Sequence of chain 1.A:
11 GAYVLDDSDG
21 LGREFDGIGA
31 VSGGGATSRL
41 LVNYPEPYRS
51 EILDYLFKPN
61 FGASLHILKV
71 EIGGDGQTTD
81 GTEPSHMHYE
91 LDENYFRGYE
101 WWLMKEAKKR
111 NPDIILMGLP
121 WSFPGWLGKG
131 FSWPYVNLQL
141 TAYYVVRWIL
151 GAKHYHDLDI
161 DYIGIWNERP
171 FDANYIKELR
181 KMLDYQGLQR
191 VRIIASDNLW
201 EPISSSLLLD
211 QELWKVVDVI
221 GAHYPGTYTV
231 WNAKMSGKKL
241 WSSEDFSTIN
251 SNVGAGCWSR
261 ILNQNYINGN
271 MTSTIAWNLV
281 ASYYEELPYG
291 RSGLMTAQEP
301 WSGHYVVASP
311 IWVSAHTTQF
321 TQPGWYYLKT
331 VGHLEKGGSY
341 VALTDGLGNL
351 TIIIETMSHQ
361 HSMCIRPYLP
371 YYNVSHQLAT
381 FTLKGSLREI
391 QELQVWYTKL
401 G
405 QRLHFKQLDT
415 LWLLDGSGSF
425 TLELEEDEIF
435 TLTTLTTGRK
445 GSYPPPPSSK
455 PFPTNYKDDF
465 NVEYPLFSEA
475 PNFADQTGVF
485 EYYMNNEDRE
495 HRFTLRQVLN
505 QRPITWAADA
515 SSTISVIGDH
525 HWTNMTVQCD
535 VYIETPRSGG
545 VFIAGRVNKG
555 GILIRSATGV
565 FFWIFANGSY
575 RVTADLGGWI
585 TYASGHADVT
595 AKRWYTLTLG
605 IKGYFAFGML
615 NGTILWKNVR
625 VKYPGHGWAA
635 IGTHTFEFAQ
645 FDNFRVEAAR

A small-molecule ligand and the protein it binds are described below.
Small molecule (SMILES): CC(=O)N[C@H]1[C@H](O[C@H]2[C@H](O)[C@@H](NC(C)=O)CO[C@@H]2CO)O[C@H](CO)[C@@H](O)[C@@H]1O

Binding-site contacts:
Ligand atom C8 contacts residue ARG654 of chain 1.A at 3.3 Å.
Ligand atom O5 contacts residue ASN528 of chain 1.A at 2.4 Å (h-bond).
Ligand atom C5 contacts residue GLY607 of chain 1.A at 4.0 Å.
Ligand atom C6 contacts residue GLY607 of chain 1.A at 3.8 Å.
Ligand atom O5 contacts residue LYS606 of chain 1.A at 3.5 Å.
Ligand atom N2 contacts residue ASN528 of chain 1.A at 2.9 Å (h-bond).
Ligand atom C7 contacts residue ASN528 of chain 1.A at 3.2 Å.
Ligand atom C4 contacts residue TYR627 of chain 1.A at 4.1 Å (hydrophobic).
Ligand atom C5 contacts residue ASN528 of chain 1.A at 3.6 Å.
Ligand atom C1 contacts residue GLY607 of chain 1.A at 4.3 Å.
Ligand atom C1 contacts residue TYR627 of chain 1.A at 4.0 Å (hydrophobic).
Ligand atom C1 contacts residue LYS606 of chain 1.A at 4.5 Å.
Ligand atom O5 contacts residue GLY607 of chain 1.A at 3.7 Å.
Ligand atom C8 contacts residue THR527 of chain 1.A at 4.5 Å.
Ligand atom C8 contacts residue ASN528 of chain 1.A at 4.4 Å.
Ligand atom C7 contacts residue ALA653 of chain 1.A at 4.4 Å (hydrophobic).
Ligand atom N2 contacts residue TYR627 of chain 1.A at 4.3 Å.
Ligand atom C2 contacts residue ASN528 of chain 1.A at 2.5 Å.
Ligand atom O3 contacts residue TYR627 of chain 1.A at 4.5 Å.
Ligand atom C2 contacts residue TYR627 of chain 1.A at 4.2 Å (hydrophobic).
Ligand atom O4 contacts residue TYR627 of chain 1.A at 4.1 Å.
Ligand atom O6 contacts residue LYS606 of chain 1.A at 4.0 Å.
Ligand atom C6 contacts residue LYS606 of chain 1.A at 3.9 Å.
Ligand atom C1 contacts residue ASN528 of chain 1.A at 1.4 Å.
Ligand atom C3 contacts residue ASN528 of chain 1.A at 3.8 Å.
Ligand atom O7 contacts residue ALA653 of chain 1.A at 3.8 Å.
Ligand atom C5 contacts residue TYR627 of chain 1.A at 3.9 Å (hydrophobic).
Ligand atom C8 contacts residue ALA653 of chain 1.A at 4.0 Å (hydrophobic).
Ligand atom O7 contacts residue TYR627 of chain 1.A at 3.8 Å.
Ligand atom C3 contacts residue TYR627 of chain 1.A at 3.5 Å (hydrophobic).
Ligand atom C4 contacts residue ASN528 of chain 1.A at 4.2 Å.
Ligand atom O7 contacts residue ASN528 of chain 1.A at 3.2 Å (h-bond).
Ligand atom C5 contacts residue LYS606 of chain 1.A at 4.4 Å.
Ligand atom C8 contacts residue TYR608 of chain 1.A at 3.8 Å (hydrophobic).